This protein binds this small molecule.
Small molecule (SMILES): C[C@@H](O)c1ccccc1

Binding-site contacts:
Ligand atom C6 contacts residue LEU152 of chain 1.A at 3.8 Å (hydrophobic).
Ligand atom C4 contacts residue ASN95 of chain 1.A at 4.4 Å.
Ligand atom C5 contacts residue ASN95 of chain 1.A at 3.1 Å.
Ligand atom O1 contacts residue TYR155 of chain 1.A at 3.4 Å (h-bond).
Ligand atom C8 contacts residue GLU144 of chain 1.A at 4.1 Å.
Ligand atom C8 contacts residue NAI1 of chain 1.D at 4.1 Å.
Ligand atom C6 contacts residue ASN95 of chain 1.A at 3.1 Å.
Ligand atom C7 contacts residue ASN95 of chain 1.A at 4.4 Å.
Ligand atom C4 contacts residue MET205 of chain 1.A at 4.4 Å (hydrophobic).
Ligand atom C6 contacts residue ALA93 of chain 1.A at 3.5 Å (hydrophobic).
Ligand atom C7 contacts residue ALA93 of chain 1.A at 3.7 Å (hydrophobic).
Ligand atom O1 contacts residue NAI1 of chain 1.D at 3.5 Å.
Ligand atom C7 contacts residue LEU152 of chain 1.A at 4.0 Å (hydrophobic).
Ligand atom C3 contacts residue MET205 of chain 1.A at 4.1 Å (hydrophobic).
Ligand atom C1 contacts residue NAI1 of chain 1.D at 3.8 Å.
Ligand atom C8 contacts residue LEU152 of chain 1.A at 3.9 Å (hydrophobic).
Ligand atom C1 contacts residue TYR155 of chain 1.A at 4.3 Å (hydrophobic).
Ligand atom C8 contacts residue TYR155 of chain 1.A at 3.8 Å (hydrophobic).

Sequence of chain 1.A:
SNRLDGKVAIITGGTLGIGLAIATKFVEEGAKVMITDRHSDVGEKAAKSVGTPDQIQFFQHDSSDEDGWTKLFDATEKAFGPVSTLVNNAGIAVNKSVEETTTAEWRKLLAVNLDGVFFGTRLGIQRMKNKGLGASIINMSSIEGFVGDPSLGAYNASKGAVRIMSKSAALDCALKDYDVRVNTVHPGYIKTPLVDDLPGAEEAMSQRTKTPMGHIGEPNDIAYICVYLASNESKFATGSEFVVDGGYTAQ